A protein and the small-molecule ligand that binds it are described below.
Small molecule (SMILES): O=[N+]([O-])c1cccc2c(Br)n[nH]c12

Sequence of chain 1.B:
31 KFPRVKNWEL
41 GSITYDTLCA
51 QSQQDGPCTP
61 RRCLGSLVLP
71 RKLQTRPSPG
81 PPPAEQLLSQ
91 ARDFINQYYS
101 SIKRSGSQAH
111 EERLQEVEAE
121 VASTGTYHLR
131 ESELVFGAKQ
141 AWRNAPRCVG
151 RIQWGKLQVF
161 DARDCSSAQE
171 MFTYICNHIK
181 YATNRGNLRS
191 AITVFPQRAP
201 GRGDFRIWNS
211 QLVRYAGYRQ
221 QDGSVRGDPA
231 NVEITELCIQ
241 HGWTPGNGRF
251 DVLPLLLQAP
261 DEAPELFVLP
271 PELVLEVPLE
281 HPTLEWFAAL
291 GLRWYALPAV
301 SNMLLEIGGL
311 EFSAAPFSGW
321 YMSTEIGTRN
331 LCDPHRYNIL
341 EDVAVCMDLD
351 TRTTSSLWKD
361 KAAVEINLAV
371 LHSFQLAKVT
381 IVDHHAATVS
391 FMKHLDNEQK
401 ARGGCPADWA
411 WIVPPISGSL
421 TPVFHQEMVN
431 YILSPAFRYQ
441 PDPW

Sequence of chain 1.A:
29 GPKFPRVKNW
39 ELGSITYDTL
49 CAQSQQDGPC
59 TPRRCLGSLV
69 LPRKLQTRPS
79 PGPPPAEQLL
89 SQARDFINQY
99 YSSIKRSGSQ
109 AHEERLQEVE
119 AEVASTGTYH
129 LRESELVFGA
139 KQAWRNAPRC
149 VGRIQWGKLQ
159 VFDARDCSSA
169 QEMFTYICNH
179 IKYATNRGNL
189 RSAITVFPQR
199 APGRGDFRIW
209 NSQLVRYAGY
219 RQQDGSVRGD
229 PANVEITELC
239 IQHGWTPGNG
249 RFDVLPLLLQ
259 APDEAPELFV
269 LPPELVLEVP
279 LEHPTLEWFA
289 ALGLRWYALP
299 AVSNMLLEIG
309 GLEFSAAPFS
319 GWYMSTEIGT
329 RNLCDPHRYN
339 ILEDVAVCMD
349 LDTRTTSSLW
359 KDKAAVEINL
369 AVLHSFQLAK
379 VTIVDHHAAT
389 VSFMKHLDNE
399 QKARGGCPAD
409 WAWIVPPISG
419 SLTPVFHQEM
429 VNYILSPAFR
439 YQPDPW

Binding-site contacts:
Ligand atom C5 contacts residue ALA410 of chain 1.A at 3.9 Å (hydrophobic).
Ligand atom C3 contacts residue PHE424 of chain 1.B at 3.6 Å (hydrophobic).
Ligand atom C7 contacts residue PHE424 of chain 1.B at 3.3 Å (hydrophobic).
Ligand atom C7 contacts residue TRP409 of chain 1.B at 4.1 Å (hydrophobic).
Ligand atom N1 contacts residue PHE424 of chain 1.B at 3.9 Å.
Ligand atom N10 contacts residue HIS425 of chain 1.B at 3.8 Å.
Ligand atom C4 contacts residue TRP411 of chain 1.A at 3.6 Å (hydrophobic).
Ligand atom C5 contacts residue TRP409 of chain 1.B at 3.5 Å (hydrophobic).
Ligand atom N10 contacts residue VAL68 of chain 1.A at 3.8 Å.
Ligand atom O12 contacts residue TRP38 of chain 1.B at 3.3 Å.
Ligand atom N1 contacts residue GOL1 of chain 1.J at 3.2 Å (h-bond).
Ligand atom BR contacts residue ARG329 of chain 1.A at 3.6 Å.
Ligand atom C9 contacts residue PHE424 of chain 1.B at 4.0 Å (hydrophobic).
Ligand atom BR contacts residue TRP411 of chain 1.A at 3.5 Å.
Ligand atom BR contacts residue ALA410 of chain 1.A at 4.0 Å.
Ligand atom O11 contacts residue PHE424 of chain 1.B at 3.4 Å (h-bond).
Ligand atom C3 contacts residue TRP411 of chain 1.A at 4.0 Å (hydrophobic).
Ligand atom O12 contacts residue PHE424 of chain 1.B at 3.5 Å (h-bond).
Ligand atom C8 contacts residue VAL68 of chain 1.A at 4.0 Å (hydrophobic).
Ligand atom C3 contacts residue ARG329 of chain 1.A at 3.8 Å.
Ligand atom C5 contacts residue SER66 of chain 1.A at 3.7 Å.
Ligand atom O11 contacts residue HIS425 of chain 1.B at 3.5 Å.
Ligand atom O11 contacts residue GLU427 of chain 1.B at 3.3 Å (salt-bridge).
Ligand atom C8 contacts residue PHE424 of chain 1.B at 3.8 Å (hydrophobic).
Ligand atom N2 contacts residue GOL1 of chain 1.J at 3.0 Å (h-bond).
Ligand atom O11 contacts residue TRP38 of chain 1.B at 3.9 Å.
Ligand atom N2 contacts residue PHE424 of chain 1.B at 3.5 Å.
Ligand atom C6 contacts residue SER66 of chain 1.A at 3.3 Å.
Ligand atom O12 contacts residue HIS425 of chain 1.B at 3.5 Å.
Ligand atom C4 contacts residue ALA410 of chain 1.A at 3.9 Å (hydrophobic).
Ligand atom C7 contacts residue VAL68 of chain 1.A at 3.9 Å (hydrophobic).
Ligand atom N2 contacts residue ARG329 of chain 1.A at 3.3 Å (salt-bridge).
Ligand atom C4 contacts residue TRP409 of chain 1.B at 3.7 Å (hydrophobic).
Ligand atom O12 contacts residue VAL68 of chain 1.A at 3.9 Å.
Ligand atom C6 contacts residue TRP409 of chain 1.B at 3.4 Å (hydrophobic).
Ligand atom N10 contacts residue PHE424 of chain 1.B at 3.2 Å (h-bond).
Ligand atom N10 contacts residue TRP38 of chain 1.B at 3.9 Å.
Ligand atom O11 contacts residue GLN426 of chain 1.B at 3.4 Å.
Ligand atom BR contacts residue PHE424 of chain 1.B at 4.1 Å.
Ligand atom C6 contacts residue PHE424 of chain 1.B at 3.8 Å (hydrophobic).